The small molecule below binds the protein below.
Small molecule (SMILES): CC(=O)N[C@H]1[C@H]([C@H](O)[C@H](O)CO)O[C@@](O[C@H](CO)[C@@H](O)[C@@H]2O[C@@H](C(=O)O)C[C@H](O)[C@H]2NC(C)=O)(C(=O)O)C[C@@H]1O

Binding-site contacts:
Ligand atom C11 contacts residue HIS138 of chain 6.A at 3.5 Å.
Ligand atom C11 contacts residue SER274 of chain 6.B at 4.0 Å.
Ligand atom O1B contacts residue ASN272 of chain 6.B at 3.4 Å (h-bond).
Ligand atom C4 contacts residue ASN272 of chain 6.B at 4.1 Å.
Ligand atom C11 contacts residue ASN272 of chain 6.B at 3.6 Å.
Ligand atom N5 contacts residue ASN272 of chain 6.B at 3.2 Å (h-bond).
Ligand atom C10 contacts residue ASN272 of chain 6.B at 4.0 Å.
Ligand atom C9 contacts residue GLN278 of chain 6.B at 3.2 Å.
Ligand atom C11 contacts residue THR276 of chain 6.B at 3.3 Å.
Ligand atom C10 contacts residue PHE75 of chain 6.C at 3.1 Å (hydrophobic).
Ligand atom C8 contacts residue GLN278 of chain 6.B at 3.6 Å.
Ligand atom C11 contacts residue PHE65 of chain 6.B at 3.8 Å (hydrophobic).
Ligand atom C1 contacts residue SER274 of chain 6.B at 3.7 Å.
Ligand atom C11 contacts residue GLN278 of chain 6.B at 3.5 Å.
Ligand atom O7 contacts residue LEU62 of chain 6.B at 3.8 Å.
Ligand atom C7 contacts residue GLN278 of chain 6.B at 3.8 Å.
Ligand atom N5 contacts residue GLN278 of chain 6.B at 3.9 Å.
Ligand atom O9 contacts residue LEU67 of chain 6.B at 3.3 Å.
Ligand atom O8 contacts residue ASN272 of chain 6.B at 3.5 Å (h-bond).
Ligand atom O10 contacts residue LEU62 of chain 6.B at 4.0 Å.
Ligand atom O9 contacts residue LYS68 of chain 6.B at 2.9 Å (salt-bridge).
Ligand atom O1A contacts residue LYS68 of chain 6.B at 2.9 Å.
Ligand atom O1B contacts residue SER274 of chain 6.B at 4.1 Å.
Ligand atom C9 contacts residue LYS68 of chain 6.B at 3.8 Å.
Ligand atom C5 contacts residue ASN272 of chain 6.B at 4.1 Å.
Ligand atom C11 contacts residue LEU62 of chain 6.B at 4.1 Å (hydrophobic).
Ligand atom O1B contacts residue LYS68 of chain 6.B at 3.9 Å.
Ligand atom O8 contacts residue GLN278 of chain 6.B at 3.5 Å (h-bond).
Ligand atom C6 contacts residue ASN272 of chain 6.B at 3.6 Å.
Ligand atom O1B contacts residue THR276 of chain 6.B at 3.7 Å.
Ligand atom C10 contacts residue GLN278 of chain 6.B at 4.0 Å.
Ligand atom O1A contacts residue SER274 of chain 6.B at 2.6 Å (h-bond).
Ligand atom C11 contacts residue PHE270 of chain 6.B at 3.8 Å (hydrophobic).
Ligand atom O8 contacts residue LYS68 of chain 6.B at 3.4 Å.
Ligand atom O10 contacts residue PHE75 of chain 6.C at 3.0 Å.
Ligand atom C9 contacts residue LEU67 of chain 6.B at 4.1 Å (hydrophobic).
Ligand atom C1 contacts residue LYS68 of chain 6.B at 3.7 Å.
Ligand atom O9 contacts residue GLN278 of chain 6.B at 4.0 Å.
Ligand atom C1 contacts residue ASN272 of chain 6.B at 3.8 Å.
Ligand atom C11 contacts residue PHE75 of chain 6.C at 2.3 Å (hydrophobic).

Sequence of chain 6.B:
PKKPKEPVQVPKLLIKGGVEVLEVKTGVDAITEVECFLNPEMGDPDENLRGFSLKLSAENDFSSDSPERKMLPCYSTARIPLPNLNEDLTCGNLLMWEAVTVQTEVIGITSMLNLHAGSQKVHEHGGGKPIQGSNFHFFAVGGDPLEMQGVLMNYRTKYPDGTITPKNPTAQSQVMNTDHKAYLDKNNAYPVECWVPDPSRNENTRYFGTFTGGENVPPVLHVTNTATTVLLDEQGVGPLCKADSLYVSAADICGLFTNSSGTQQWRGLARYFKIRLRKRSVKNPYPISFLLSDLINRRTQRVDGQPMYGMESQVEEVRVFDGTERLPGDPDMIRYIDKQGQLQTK

Sequence of chain 6.C:
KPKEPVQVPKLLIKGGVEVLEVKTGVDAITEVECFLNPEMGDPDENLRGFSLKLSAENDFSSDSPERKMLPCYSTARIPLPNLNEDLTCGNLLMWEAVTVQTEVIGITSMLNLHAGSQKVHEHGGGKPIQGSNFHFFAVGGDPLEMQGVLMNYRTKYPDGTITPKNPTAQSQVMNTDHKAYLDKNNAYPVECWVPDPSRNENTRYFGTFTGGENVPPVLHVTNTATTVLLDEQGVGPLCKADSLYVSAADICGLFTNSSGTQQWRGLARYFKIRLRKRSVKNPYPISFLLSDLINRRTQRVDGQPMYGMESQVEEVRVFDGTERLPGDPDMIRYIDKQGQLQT

Sequence of chain 6.A:
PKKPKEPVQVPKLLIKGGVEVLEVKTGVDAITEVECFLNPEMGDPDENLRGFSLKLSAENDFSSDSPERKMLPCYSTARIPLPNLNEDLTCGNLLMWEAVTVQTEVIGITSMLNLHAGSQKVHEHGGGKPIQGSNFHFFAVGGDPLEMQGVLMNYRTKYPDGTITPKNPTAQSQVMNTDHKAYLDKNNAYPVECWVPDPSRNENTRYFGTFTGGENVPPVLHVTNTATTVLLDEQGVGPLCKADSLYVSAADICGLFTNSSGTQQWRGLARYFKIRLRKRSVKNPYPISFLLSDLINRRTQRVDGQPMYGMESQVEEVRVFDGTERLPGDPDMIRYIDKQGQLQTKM